Binding-site contacts:
Ligand atom C1 contacts residue HIS348 of chain 1.C at 4.0 Å.
Ligand atom C2 contacts residue ASP352 of chain 1.C at 4.2 Å.
Ligand atom C1 contacts residue GLY353 of chain 1.C at 4.5 Å.
Ligand atom C3 contacts residue TRP222 of chain 1.C at 3.7 Å (hydrophobic).
Ligand atom O1 contacts residue GLN349 of chain 1.C at 4.0 Å.
Ligand atom C2 contacts residue ALA346 of chain 1.C at 3.9 Å (hydrophobic).
Ligand atom O1 contacts residue ALA346 of chain 1.C at 2.8 Å (h-bond).
Ligand atom C1 contacts residue CA1 of chain 1.CA at 3.5 Å.
Ligand atom C2 contacts residue TRP222 of chain 1.C at 3.4 Å (hydrophobic).
Ligand atom C3 contacts residue ALA298 of chain 1.C at 4.4 Å (hydrophobic).
Ligand atom C1 contacts residue ALA346 of chain 1.C at 3.6 Å (hydrophobic).
Ligand atom C3 contacts residue GLU297 of chain 1.C at 3.4 Å.
Ligand atom C2 contacts residue HIS348 of chain 1.C at 4.4 Å.
Ligand atom O1 contacts residue PRO351 of chain 1.C at 4.3 Å.
Ligand atom C3 contacts residue ASP352 of chain 1.C at 3.2 Å.
Ligand atom O1 contacts residue GLU347 of chain 1.C at 3.2 Å.
Ligand atom O3 contacts residue ALA298 of chain 1.C at 4.3 Å.
Ligand atom O1 contacts residue HIS348 of chain 1.C at 2.7 Å (h-bond).
Ligand atom C1 contacts residue PRO351 of chain 1.C at 4.3 Å (hydrophobic).
Ligand atom O1 contacts residue ASP352 of chain 1.C at 4.2 Å.
Ligand atom C2 contacts residue CA1 of chain 1.CA at 4.4 Å.
Ligand atom O3 contacts residue GLU347 of chain 1.C at 4.3 Å.
Ligand atom C1 contacts residue ASP352 of chain 1.C at 3.5 Å.
Ligand atom O1 contacts residue GLU297 of chain 1.C at 3.4 Å (salt-bridge).
Ligand atom O1 contacts residue TRP222 of chain 1.C at 3.3 Å.
Ligand atom C1 contacts residue TRP222 of chain 1.C at 3.2 Å (hydrophobic).
Ligand atom O3 contacts residue ASP352 of chain 1.C at 4.2 Å.
Ligand atom O3 contacts residue GLU297 of chain 1.C at 3.9 Å.
Ligand atom C1 contacts residue GLU347 of chain 1.C at 3.9 Å.
Ligand atom O1 contacts residue GLY350 of chain 1.C at 4.0 Å.
Ligand atom O3 contacts residue TRP222 of chain 1.C at 3.6 Å.
Ligand atom C2 contacts residue GLU297 of chain 1.C at 3.0 Å.
Ligand atom O1 contacts residue CA1 of chain 1.CA at 3.1 Å.
Ligand atom C1 contacts residue GLU297 of chain 1.C at 2.9 Å.
Ligand atom C2 contacts residue GLU347 of chain 1.C at 3.5 Å.

A small-molecule ligand and the protein it binds are described below.
Small molecule (SMILES): OCCCO

Sequence of chain 1.C:
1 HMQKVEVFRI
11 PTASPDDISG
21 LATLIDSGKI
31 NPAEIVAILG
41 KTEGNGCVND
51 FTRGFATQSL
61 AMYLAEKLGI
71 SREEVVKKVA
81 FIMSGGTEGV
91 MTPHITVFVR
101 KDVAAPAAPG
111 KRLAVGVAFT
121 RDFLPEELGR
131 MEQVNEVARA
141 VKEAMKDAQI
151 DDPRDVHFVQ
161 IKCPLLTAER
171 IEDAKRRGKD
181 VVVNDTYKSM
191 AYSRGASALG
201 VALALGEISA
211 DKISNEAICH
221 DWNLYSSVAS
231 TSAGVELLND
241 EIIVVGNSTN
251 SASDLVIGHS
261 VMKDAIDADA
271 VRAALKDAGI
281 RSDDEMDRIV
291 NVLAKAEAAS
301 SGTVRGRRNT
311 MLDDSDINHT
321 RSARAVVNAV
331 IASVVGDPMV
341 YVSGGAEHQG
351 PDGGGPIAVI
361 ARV